This small molecule binds to this protein.
Small molecule (SMILES): CC(=O)N[C@@H]1[C@@H](O)[C@H](O)[C@@H](CO)O[C@H]1O

Sequence of chain 1.E:
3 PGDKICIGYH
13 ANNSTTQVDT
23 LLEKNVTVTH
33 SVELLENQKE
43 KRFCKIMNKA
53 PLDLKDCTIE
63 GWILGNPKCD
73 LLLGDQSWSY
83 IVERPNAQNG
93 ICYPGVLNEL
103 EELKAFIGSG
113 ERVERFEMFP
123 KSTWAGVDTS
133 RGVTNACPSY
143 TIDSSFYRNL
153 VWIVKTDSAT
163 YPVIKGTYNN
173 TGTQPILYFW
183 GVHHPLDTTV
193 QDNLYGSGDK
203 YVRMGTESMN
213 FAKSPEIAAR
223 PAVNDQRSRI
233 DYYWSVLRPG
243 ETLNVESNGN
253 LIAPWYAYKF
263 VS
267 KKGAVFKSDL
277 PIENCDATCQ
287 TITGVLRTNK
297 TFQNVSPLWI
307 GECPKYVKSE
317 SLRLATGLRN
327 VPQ

Binding-site contacts:
Ligand atom C4 contacts residue ASN15 of chain 1.E at 4.2 Å.
Ligand atom C5 contacts residue ASN15 of chain 1.E at 3.7 Å.
Ligand atom C8 contacts residue ASN15 of chain 1.E at 3.5 Å.
Ligand atom O6 contacts residue ASN15 of chain 1.E at 4.5 Å.
Ligand atom C3 contacts residue ASN15 of chain 1.E at 3.8 Å.
Ligand atom N2 contacts residue ASN15 of chain 1.E at 2.9 Å (h-bond).
Ligand atom C2 contacts residue ASN15 of chain 1.E at 2.4 Å.
Ligand atom C1 contacts residue ASN15 of chain 1.E at 1.5 Å.
Ligand atom C7 contacts residue ASN15 of chain 1.E at 3.7 Å.
Ligand atom O5 contacts residue ASN15 of chain 1.E at 2.4 Å (h-bond).